Sequence of chain 1.C:
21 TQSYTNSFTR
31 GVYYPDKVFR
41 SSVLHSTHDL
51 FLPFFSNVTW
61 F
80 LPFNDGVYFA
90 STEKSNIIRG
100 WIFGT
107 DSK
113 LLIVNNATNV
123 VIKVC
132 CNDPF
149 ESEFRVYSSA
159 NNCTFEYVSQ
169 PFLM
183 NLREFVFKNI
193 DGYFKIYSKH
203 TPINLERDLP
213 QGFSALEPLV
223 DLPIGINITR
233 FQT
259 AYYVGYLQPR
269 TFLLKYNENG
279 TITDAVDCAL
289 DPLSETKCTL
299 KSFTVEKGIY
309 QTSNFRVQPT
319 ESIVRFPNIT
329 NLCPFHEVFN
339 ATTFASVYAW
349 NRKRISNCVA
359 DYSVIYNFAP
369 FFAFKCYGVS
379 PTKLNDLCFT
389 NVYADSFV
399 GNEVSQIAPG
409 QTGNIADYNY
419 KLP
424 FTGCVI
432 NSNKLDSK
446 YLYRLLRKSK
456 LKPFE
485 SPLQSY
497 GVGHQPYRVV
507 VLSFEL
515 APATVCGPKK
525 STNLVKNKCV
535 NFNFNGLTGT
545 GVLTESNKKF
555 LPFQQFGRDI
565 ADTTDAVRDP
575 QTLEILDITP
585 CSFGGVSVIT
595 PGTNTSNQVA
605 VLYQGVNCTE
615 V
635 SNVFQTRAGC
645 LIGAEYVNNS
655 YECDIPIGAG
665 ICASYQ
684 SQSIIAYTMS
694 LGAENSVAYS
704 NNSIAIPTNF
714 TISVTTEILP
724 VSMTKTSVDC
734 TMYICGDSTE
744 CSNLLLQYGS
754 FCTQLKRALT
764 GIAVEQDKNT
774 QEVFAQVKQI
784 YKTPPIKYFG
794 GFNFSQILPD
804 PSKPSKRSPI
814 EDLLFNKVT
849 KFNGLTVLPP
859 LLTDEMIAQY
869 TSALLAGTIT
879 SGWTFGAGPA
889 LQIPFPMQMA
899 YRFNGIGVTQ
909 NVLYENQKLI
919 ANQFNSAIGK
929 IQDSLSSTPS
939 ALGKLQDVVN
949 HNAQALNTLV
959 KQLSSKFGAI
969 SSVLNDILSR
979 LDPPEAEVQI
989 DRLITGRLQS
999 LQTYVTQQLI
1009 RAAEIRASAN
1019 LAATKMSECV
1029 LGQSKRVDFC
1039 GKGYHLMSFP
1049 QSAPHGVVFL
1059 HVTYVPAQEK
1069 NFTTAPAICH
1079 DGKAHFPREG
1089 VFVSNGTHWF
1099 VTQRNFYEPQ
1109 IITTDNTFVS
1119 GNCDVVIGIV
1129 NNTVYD

Sequence of chain 1.B:
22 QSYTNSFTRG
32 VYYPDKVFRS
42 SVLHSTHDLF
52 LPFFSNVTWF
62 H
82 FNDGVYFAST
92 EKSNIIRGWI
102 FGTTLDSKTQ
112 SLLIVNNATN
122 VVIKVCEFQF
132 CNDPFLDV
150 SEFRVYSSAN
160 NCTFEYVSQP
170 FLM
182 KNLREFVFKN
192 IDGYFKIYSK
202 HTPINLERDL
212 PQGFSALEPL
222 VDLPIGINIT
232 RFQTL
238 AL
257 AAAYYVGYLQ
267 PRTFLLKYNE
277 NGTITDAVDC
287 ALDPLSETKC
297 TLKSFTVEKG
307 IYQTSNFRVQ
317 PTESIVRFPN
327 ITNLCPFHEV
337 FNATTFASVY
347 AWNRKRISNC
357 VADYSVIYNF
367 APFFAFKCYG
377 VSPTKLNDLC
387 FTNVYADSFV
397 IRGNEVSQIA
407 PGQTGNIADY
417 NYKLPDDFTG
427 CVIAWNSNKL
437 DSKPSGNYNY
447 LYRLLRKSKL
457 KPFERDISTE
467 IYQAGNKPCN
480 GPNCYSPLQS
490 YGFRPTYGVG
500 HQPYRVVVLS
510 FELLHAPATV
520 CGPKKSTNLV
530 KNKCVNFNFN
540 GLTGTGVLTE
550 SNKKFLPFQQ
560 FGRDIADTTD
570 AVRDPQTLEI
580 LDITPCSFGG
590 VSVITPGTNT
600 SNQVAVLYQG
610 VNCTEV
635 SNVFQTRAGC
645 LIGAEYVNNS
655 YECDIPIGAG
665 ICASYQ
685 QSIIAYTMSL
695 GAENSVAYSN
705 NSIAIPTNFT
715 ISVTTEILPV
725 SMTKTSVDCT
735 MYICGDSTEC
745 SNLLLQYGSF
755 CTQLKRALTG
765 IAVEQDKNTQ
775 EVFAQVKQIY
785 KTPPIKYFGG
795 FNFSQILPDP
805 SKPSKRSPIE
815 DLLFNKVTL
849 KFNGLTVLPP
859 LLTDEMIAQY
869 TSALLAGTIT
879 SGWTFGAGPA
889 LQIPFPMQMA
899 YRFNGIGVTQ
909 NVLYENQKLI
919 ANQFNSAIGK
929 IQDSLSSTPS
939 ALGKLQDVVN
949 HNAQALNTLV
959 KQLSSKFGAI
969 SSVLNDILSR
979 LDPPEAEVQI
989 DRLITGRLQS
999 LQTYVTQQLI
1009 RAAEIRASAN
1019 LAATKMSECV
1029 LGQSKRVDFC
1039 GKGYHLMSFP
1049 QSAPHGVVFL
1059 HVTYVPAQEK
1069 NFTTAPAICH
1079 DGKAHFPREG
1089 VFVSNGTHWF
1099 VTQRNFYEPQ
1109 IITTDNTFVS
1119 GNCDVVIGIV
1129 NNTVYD

This small molecule binds to this protein.
Small molecule (SMILES): CC(=O)N[C@@H]1[C@@H](O)[C@H](O)[C@@H](CO)O[C@H]1O

Binding-site contacts:
Ligand atom C8 contacts residue ASN275 of chain 1.B at 3.3 Å.
Ligand atom C8 contacts residue ASN277 of chain 1.B at 4.3 Å.
Ligand atom C1 contacts residue LYS553 of chain 1.C at 4.2 Å.
Ligand atom C7 contacts residue ASN277 of chain 1.B at 3.1 Å.
Ligand atom N2 contacts residue ASN277 of chain 1.B at 2.9 Å (h-bond).
Ligand atom C7 contacts residue ASN275 of chain 1.B at 3.8 Å.
Ligand atom C5 contacts residue ASN277 of chain 1.B at 3.7 Å.
Ligand atom C3 contacts residue ASN277 of chain 1.B at 3.8 Å.
Ligand atom C1 contacts residue ASN277 of chain 1.B at 1.4 Å.
Ligand atom C2 contacts residue ASN277 of chain 1.B at 2.5 Å.
Ligand atom O5 contacts residue LYS553 of chain 1.C at 3.1 Å (salt-bridge).
Ligand atom O7 contacts residue ASN277 of chain 1.B at 2.9 Å (h-bond).
Ligand atom C4 contacts residue ASN277 of chain 1.B at 4.2 Å.
Ligand atom C6 contacts residue LYS553 of chain 1.C at 3.4 Å.
Ligand atom C4 contacts residue LYS553 of chain 1.C at 4.5 Å.
Ligand atom C5 contacts residue LYS553 of chain 1.C at 3.8 Å.
Ligand atom O5 contacts residue ASN277 of chain 1.B at 2.4 Å (h-bond).
Ligand atom O7 contacts residue ASN275 of chain 1.B at 3.6 Å.